The small molecule below binds the protein below.
Small molecule (SMILES): CN(C)NC(=O)CCC(=O)O

Sequence of chain 1.A:
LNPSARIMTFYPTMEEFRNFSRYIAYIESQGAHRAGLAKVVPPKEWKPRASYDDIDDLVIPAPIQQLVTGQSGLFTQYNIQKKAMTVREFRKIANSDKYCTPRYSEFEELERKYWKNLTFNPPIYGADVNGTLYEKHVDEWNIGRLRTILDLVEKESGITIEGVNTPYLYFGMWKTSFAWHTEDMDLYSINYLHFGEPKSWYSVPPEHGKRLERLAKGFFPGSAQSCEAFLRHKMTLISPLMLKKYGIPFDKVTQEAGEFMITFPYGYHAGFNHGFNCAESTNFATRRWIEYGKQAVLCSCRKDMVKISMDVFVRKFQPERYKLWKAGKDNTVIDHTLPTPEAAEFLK

Binding-site contacts:
Ligand atom N04 contacts residue HIS298 of chain 1.A at 3.8 Å.
Ligand atom O10 contacts residue LYS228 of chain 1.A at 2.8 Å (salt-bridge).
Ligand atom C02 contacts residue NI1 of chain 1.C at 3.0 Å.
Ligand atom C06 contacts residue SER218 of chain 1.A at 3.5 Å.
Ligand atom O01 contacts residue TRP230 of chain 1.A at 4.0 Å.
Ligand atom C05 contacts residue THR292 of chain 1.A at 3.3 Å.
Ligand atom O01 contacts residue HIS210 of chain 1.A at 3.2 Å.
Ligand atom O10 contacts residue ASN220 of chain 1.A at 4.0 Å.
Ligand atom O11 contacts residue PHE207 of chain 1.A at 3.5 Å.
Ligand atom N03 contacts residue TRP230 of chain 1.A at 3.9 Å.
Ligand atom C08 contacts residue PHE207 of chain 1.A at 4.1 Å (hydrophobic).
Ligand atom C05 contacts residue GLU212 of chain 1.A at 3.3 Å.
Ligand atom O01 contacts residue HIS298 of chain 1.A at 3.2 Å (h-bond).
Ligand atom C02 contacts residue TRP230 of chain 1.A at 3.8 Å (hydrophobic).
Ligand atom C06 contacts residue SER310 of chain 1.A at 4.1 Å.
Ligand atom C09 contacts residue PHE207 of chain 1.A at 3.8 Å (hydrophobic).
Ligand atom O11 contacts residue TYR199 of chain 1.A at 4.0 Å.
Ligand atom N03 contacts residue NI1 of chain 1.C at 3.0 Å (h-bond).
Ligand atom O01 contacts residue NI1 of chain 1.C at 2.3 Å (h-bond).
Ligand atom N04 contacts residue GLU212 of chain 1.A at 3.3 Å (salt-bridge).
Ligand atom N04 contacts residue NI1 of chain 1.C at 2.3 Å (h-bond).
Ligand atom C09 contacts residue TYR154 of chain 1.A at 3.0 Å (hydrophobic).
Ligand atom C09 contacts residue TYR199 of chain 1.A at 4.1 Å (hydrophobic).
Ligand atom O11 contacts residue TYR154 of chain 1.A at 2.6 Å (h-bond).
Ligand atom C05 contacts residue TRP230 of chain 1.A at 3.6 Å (hydrophobic).
Ligand atom C06 contacts residue GLU212 of chain 1.A at 3.5 Å.
Ligand atom C05 contacts residue SER218 of chain 1.A at 2.9 Å.
Ligand atom C06 contacts residue NI1 of chain 1.C at 3.2 Å.
Ligand atom N03 contacts residue ASN220 of chain 1.A at 4.1 Å.
Ligand atom C05 contacts residue HIS298 of chain 1.A at 3.3 Å.
Ligand atom C02 contacts residue HIS298 of chain 1.A at 4.1 Å.
Ligand atom C07 contacts residue PHE207 of chain 1.A at 3.9 Å (hydrophobic).
Ligand atom C07 contacts residue ASN220 of chain 1.A at 3.9 Å.
Ligand atom N04 contacts residue SER218 of chain 1.A at 3.8 Å.
Ligand atom C02 contacts residue PHE207 of chain 1.A at 4.1 Å (hydrophobic).
Ligand atom O01 contacts residue PHE207 of chain 1.A at 3.4 Å.
Ligand atom C07 contacts residue TRP230 of chain 1.A at 3.8 Å (hydrophobic).
Ligand atom C05 contacts residue NI1 of chain 1.C at 2.8 Å.
Ligand atom C09 contacts residue LYS228 of chain 1.A at 3.9 Å.
Ligand atom O10 contacts residue TYR154 of chain 1.A at 2.9 Å (h-bond).